Binding-site contacts:
Ligand atom C4 contacts residue PHE25 of chain 1.B at 4.0 Å (hydrophobic).
Ligand atom N contacts residue MET153 of chain 1.B at 4.0 Å.
Ligand atom C contacts residue PHE36 of chain 1.B at 4.3 Å (hydrophobic).
Ligand atom O1 contacts residue ILE42 of chain 1.B at 4.1 Å.
Ligand atom C4 contacts residue ALA152 of chain 1.B at 4.1 Å (hydrophobic).
Ligand atom N contacts residue ALA152 of chain 1.B at 3.5 Å (h-bond).
Ligand atom N contacts residue PRO151 of chain 1.B at 3.7 Å.
Ligand atom C3 contacts residue PHE36 of chain 1.B at 3.5 Å (hydrophobic).
Ligand atom C contacts residue GLU37 of chain 1.B at 3.2 Å.
Ligand atom C2 contacts residue MET153 of chain 1.B at 3.5 Å (hydrophobic).
Ligand atom C3 contacts residue MET153 of chain 1.B at 3.4 Å (hydrophobic).
Ligand atom C1 contacts residue MET153 of chain 1.B at 4.2 Å (hydrophobic).
Ligand atom C2 contacts residue TYR178 of chain 1.B at 4.0 Å (hydrophobic).
Ligand atom C2 contacts residue PHE36 of chain 1.B at 3.6 Å (hydrophobic).
Ligand atom N contacts residue PHE25 of chain 1.B at 4.4 Å.
Ligand atom O contacts residue GLU37 of chain 1.B at 2.8 Å (salt-bridge).
Ligand atom C3 contacts residue ILE42 of chain 1.B at 4.2 Å (hydrophobic).
Ligand atom O1 contacts residue SER43 of chain 1.B at 3.5 Å.
Ligand atom O contacts residue LYS58 of chain 1.B at 4.0 Å.
Ligand atom C contacts residue SER43 of chain 1.B at 4.2 Å.
Ligand atom C4 contacts residue GLU24 of chain 1.B at 4.1 Å.
Ligand atom N contacts residue PHE36 of chain 1.B at 4.1 Å.
Ligand atom O1 contacts residue PHE36 of chain 1.B at 4.0 Å.
Ligand atom C3 contacts residue PRO151 of chain 1.B at 4.4 Å (hydrophobic).
Ligand atom C4 contacts residue MET153 of chain 1.B at 4.4 Å (hydrophobic).
Ligand atom C4 contacts residue PHE36 of chain 1.B at 4.5 Å (hydrophobic).
Ligand atom C4 contacts residue PRO151 of chain 1.B at 4.0 Å (hydrophobic).
Ligand atom C1 contacts residue PHE36 of chain 1.B at 4.2 Å (hydrophobic).
Ligand atom C3 contacts residue TYR178 of chain 1.B at 3.0 Å (hydrophobic).
Ligand atom C2 contacts residue ILE42 of chain 1.B at 3.5 Å (hydrophobic).
Ligand atom O1 contacts residue GLU37 of chain 1.B at 2.8 Å (salt-bridge).
Ligand atom N contacts residue TYR178 of chain 1.B at 3.9 Å.

Sequence of chain 1.B:
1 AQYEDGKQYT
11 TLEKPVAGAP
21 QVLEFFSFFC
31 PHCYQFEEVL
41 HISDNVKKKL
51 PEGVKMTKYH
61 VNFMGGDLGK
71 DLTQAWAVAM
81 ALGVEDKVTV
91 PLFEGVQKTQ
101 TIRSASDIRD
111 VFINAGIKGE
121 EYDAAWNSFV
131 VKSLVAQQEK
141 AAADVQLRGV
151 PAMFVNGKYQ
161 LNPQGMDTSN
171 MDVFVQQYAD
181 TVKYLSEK

A protein and the small-molecule ligand that binds it are described below.
Small molecule (SMILES): O=C(O)c1cc[nH]c1